Sequence of chain 1.D:
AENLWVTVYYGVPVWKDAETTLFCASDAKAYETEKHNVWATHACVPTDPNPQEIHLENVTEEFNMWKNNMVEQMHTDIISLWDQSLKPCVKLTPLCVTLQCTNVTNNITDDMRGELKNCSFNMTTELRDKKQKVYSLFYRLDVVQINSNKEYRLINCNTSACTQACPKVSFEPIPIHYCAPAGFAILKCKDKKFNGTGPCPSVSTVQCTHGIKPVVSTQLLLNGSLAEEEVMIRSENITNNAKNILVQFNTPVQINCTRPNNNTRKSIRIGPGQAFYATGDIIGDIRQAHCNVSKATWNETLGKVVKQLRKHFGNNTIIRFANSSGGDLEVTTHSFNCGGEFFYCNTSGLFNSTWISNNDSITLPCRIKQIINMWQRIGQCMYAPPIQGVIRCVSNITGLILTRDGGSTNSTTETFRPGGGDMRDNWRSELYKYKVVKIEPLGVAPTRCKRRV

This small molecule binds to this protein.
Small molecule (SMILES): CC(=O)N[C@H]1[C@H](O[C@H]2[C@H](O)[C@@H](NC(C)=O)CO[C@@H]2CO)O[C@H](CO)[C@@H](O)[C@@H]1O

Binding-site contacts:
Ligand atom C1 contacts residue ASN167 of chain 1.D at 1.4 Å.
Ligand atom C8 contacts residue THR168 of chain 1.D at 3.6 Å.
Ligand atom C6 contacts residue ILE164 of chain 1.D at 4.4 Å (hydrophobic).
Ligand atom C6 contacts residue VAL144 of chain 1.D at 4.4 Å (hydrophobic).
Ligand atom O7 contacts residue ASN167 of chain 1.D at 3.8 Å.
Ligand atom C7 contacts residue THR168 of chain 1.D at 3.8 Å.
Ligand atom O5 contacts residue ARG162 of chain 1.D at 3.4 Å (salt-bridge).
Ligand atom N2 contacts residue ASN167 of chain 1.D at 2.8 Å (h-bond).
Ligand atom N2 contacts residue THR168 of chain 1.D at 4.3 Å.
Ligand atom O7 contacts residue THR168 of chain 1.D at 3.9 Å.
Ligand atom C6 contacts residue ARG162 of chain 1.D at 3.4 Å.
Ligand atom O6 contacts residue ARG162 of chain 1.D at 2.3 Å (salt-bridge).
Ligand atom O6 contacts residue VAL144 of chain 1.D at 4.4 Å.
Ligand atom C1 contacts residue ARG162 of chain 1.D at 4.5 Å.
Ligand atom C5 contacts residue ARG162 of chain 1.D at 4.0 Å.
Ligand atom C7 contacts residue ASN167 of chain 1.D at 3.5 Å.
Ligand atom C4 contacts residue ASN167 of chain 1.D at 4.2 Å.
Ligand atom C2 contacts residue ASN167 of chain 1.D at 2.4 Å.
Ligand atom O5 contacts residue ASN167 of chain 1.D at 2.4 Å (h-bond).
Ligand atom C3 contacts residue ASN167 of chain 1.D at 3.8 Å.
Ligand atom C5 contacts residue ASN167 of chain 1.D at 3.6 Å.